The protein below binds the small molecule below.
Small molecule (SMILES): O=C(C[C@@H]1SC(N/N=C/c2ccccc2O)=NC1=O)Nc1cccc(C(F)(F)F)c1

Sequence of chain 2.A:
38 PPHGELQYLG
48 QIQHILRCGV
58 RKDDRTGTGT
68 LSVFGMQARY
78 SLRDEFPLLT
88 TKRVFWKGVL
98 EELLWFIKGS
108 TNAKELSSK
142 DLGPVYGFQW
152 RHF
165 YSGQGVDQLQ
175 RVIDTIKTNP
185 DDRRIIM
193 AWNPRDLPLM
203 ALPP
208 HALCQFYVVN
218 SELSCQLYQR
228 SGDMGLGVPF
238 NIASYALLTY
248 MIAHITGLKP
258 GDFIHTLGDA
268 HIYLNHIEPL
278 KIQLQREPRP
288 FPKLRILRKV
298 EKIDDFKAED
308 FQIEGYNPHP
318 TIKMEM

Binding-site contacts:
Ligand atom C27 contacts residue 0MZ1 of chain 2.D at 1.3 Å.
Ligand atom C3 contacts residue VAL91 of chain 2.A at 3.0 Å (hydrophobic).
Ligand atom O1 contacts residue LEU233 of chain 2.A at 2.4 Å (h-bond).
Ligand atom F28 contacts residue LEU113 of chain 2.A at 3.1 Å.
Ligand atom F29 contacts residue 0MZ1 of chain 2.D at 0.9 Å.
Ligand atom C14 contacts residue 0MZ1 of chain 2.D at 1.4 Å.
Ligand atom C8 contacts residue LEU233 of chain 2.A at 2.9 Å (hydrophobic).
Ligand atom F30 contacts residue 0MZ1 of chain 2.D at 1.5 Å.
Ligand atom O1 contacts residue PRO236 of chain 2.A at 3.3 Å.
Ligand atom C11 contacts residue 0MZ1 of chain 2.D at 0.8 Å.
Ligand atom O1 contacts residue 0MZ1 of chain 2.D at 1.1 Å (h-bond).
Ligand atom C8 contacts residue PHE237 of chain 2.A at 3.2 Å (hydrophobic).
Ligand atom C22 contacts residue 0MZ1 of chain 2.D at 1.3 Å.
Ligand atom C17 contacts residue 0MZ1 of chain 2.D at 1.3 Å.
Ligand atom C25 contacts residue 0MZ1 of chain 2.D at 0.7 Å.
Ligand atom C8 contacts residue 0MZ1 of chain 2.D at 0.5 Å.
Ligand atom C13 contacts residue 0MZ1 of chain 2.D at 0.8 Å.
Ligand atom C26 contacts residue 0MZ1 of chain 2.D at 0.7 Å.
Ligand atom C5 contacts residue 0MZ1 of chain 2.D at 0.5 Å.
Ligand atom C6 contacts residue 0MZ1 of chain 2.D at 0.6 Å.
Ligand atom O19 contacts residue 0MZ1 of chain 2.D at 1.9 Å (h-bond).
Ligand atom C4 contacts residue PHE92 of chain 2.A at 2.9 Å (hydrophobic).
Ligand atom C4 contacts residue 0MZ1 of chain 2.D at 0.7 Å.
Ligand atom C1 contacts residue 0MZ1 of chain 2.D at 1.0 Å.
Ligand atom C3 contacts residue 0MZ1 of chain 2.D at 1.1 Å.
Ligand atom C16 contacts residue 0MZ1 of chain 2.D at 1.2 Å.
Ligand atom N10 contacts residue 0MZ1 of chain 2.D at 0.8 Å (h-bond).
Ligand atom S12 contacts residue 0MZ1 of chain 2.D at 0.9 Å (h-bond).
Ligand atom C24 contacts residue 0MZ1 of chain 2.D at 1.6 Å.
Ligand atom C3 contacts residue PHE92 of chain 2.A at 3.1 Å (hydrophobic).
Ligand atom O20 contacts residue 0MZ1 of chain 2.D at 0.8 Å.
Ligand atom C2 contacts residue 0MZ1 of chain 2.D at 1.2 Å.
Ligand atom N18 contacts residue 0MZ1 of chain 2.D at 0.7 Å.
Ligand atom C2 contacts residue LYS89 of chain 2.A at 3.3 Å.
Ligand atom N15 contacts residue 0MZ1 of chain 2.D at 1.7 Å (h-bond).
Ligand atom N9 contacts residue PHE237 of chain 2.A at 3.2 Å.
Ligand atom C21 contacts residue 0MZ1 of chain 2.D at 1.1 Å.
Ligand atom N9 contacts residue 0MZ1 of chain 2.D at 0.6 Å (h-bond).
Ligand atom C23 contacts residue 0MZ1 of chain 2.D at 2.4 Å.
Ligand atom F28 contacts residue 0MZ1 of chain 2.D at 2.2 Å.